Binding-site contacts:
Ligand atom C1 contacts residue ASN265 of chain 1.E at 1.5 Å.
Ligand atom C4 contacts residue ASN265 of chain 1.E at 4.2 Å.
Ligand atom C7 contacts residue ASN301 of chain 1.E at 4.2 Å.
Ligand atom C3 contacts residue ASN265 of chain 1.E at 3.8 Å.
Ligand atom C8 contacts residue VAL302 of chain 1.E at 4.0 Å (hydrophobic).
Ligand atom O7 contacts residue ASN301 of chain 1.E at 4.0 Å.
Ligand atom C7 contacts residue ASN265 of chain 1.E at 3.5 Å.
Ligand atom C8 contacts residue ASN265 of chain 1.E at 3.8 Å.
Ligand atom C2 contacts residue ASN265 of chain 1.E at 2.5 Å.
Ligand atom C5 contacts residue ASN265 of chain 1.E at 3.7 Å.
Ligand atom C8 contacts residue SER303 of chain 1.E at 3.7 Å.
Ligand atom C3 contacts residue GLN263 of chain 1.E at 4.5 Å.
Ligand atom C8 contacts residue ASN301 of chain 1.E at 3.2 Å.
Ligand atom C1 contacts residue GLN263 of chain 1.E at 4.5 Å.
Ligand atom O5 contacts residue ASN265 of chain 1.E at 2.4 Å (h-bond).
Ligand atom N2 contacts residue ASN265 of chain 1.E at 2.9 Å (h-bond).
Ligand atom C8 contacts residue GLN263 of chain 1.E at 3.7 Å.
Ligand atom O7 contacts residue ASN265 of chain 1.E at 3.9 Å.

The small molecule below binds the protein below.
Small molecule (SMILES): CC(=O)N[C@@H]1[C@@H](O)[C@H](O)[C@@H](CO)O[C@H]1O

Sequence of chain 1.E:
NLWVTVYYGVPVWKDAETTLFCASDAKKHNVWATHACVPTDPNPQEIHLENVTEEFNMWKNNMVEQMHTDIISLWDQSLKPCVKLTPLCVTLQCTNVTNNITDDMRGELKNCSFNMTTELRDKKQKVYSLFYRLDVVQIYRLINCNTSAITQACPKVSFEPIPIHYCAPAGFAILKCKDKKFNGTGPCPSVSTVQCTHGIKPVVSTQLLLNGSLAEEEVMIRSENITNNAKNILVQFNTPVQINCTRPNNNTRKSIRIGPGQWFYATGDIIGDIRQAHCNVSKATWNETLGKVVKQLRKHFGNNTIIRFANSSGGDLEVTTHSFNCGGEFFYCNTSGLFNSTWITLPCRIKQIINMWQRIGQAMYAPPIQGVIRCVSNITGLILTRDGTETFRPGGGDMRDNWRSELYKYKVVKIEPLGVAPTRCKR